Binding-site contacts:
Ligand atom C5 contacts residue MET33 of chain 14.B at 3.7 Å (hydrophobic).
Ligand atom C5 contacts residue VAL31 of chain 14.B at 4.2 Å (hydrophobic).
Ligand atom C6 contacts residue MET33 of chain 14.B at 3.5 Å (hydrophobic).
Ligand atom C6 contacts residue LEU24 of chain 14.B at 4.5 Å (hydrophobic).
Ligand atom C1 contacts residue ASN69 of chain 14.B at 2.7 Å.
Ligand atom C4 contacts residue VAL31 of chain 14.B at 3.8 Å (hydrophobic).
Ligand atom O1 contacts residue VAL31 of chain 14.B at 3.4 Å (h-bond).
Ligand atom C2 contacts residue VAL31 of chain 14.B at 4.0 Å (hydrophobic).
Ligand atom O1 contacts residue MET33 of chain 14.B at 3.9 Å.
Ligand atom O4 contacts residue NAG1 of chain 14.R at 3.0 Å.
Ligand atom C2 contacts residue ASN69 of chain 14.B at 4.2 Å.
Ligand atom C6 contacts residue ASN69 of chain 14.B at 4.4 Å.
Ligand atom C8 contacts residue ASN69 of chain 14.B at 3.4 Å.
Ligand atom C8 contacts residue SER70 of chain 14.B at 3.7 Å.
Ligand atom O3 contacts residue VAL31 of chain 14.B at 3.6 Å.
Ligand atom C5 contacts residue ASN69 of chain 14.B at 3.7 Å.
Ligand atom C1 contacts residue VAL31 of chain 14.B at 4.3 Å (hydrophobic).
Ligand atom C7 contacts residue ASN69 of chain 14.B at 3.8 Å.
Ligand atom O5 contacts residue ASN69 of chain 14.B at 2.8 Å (h-bond).
Ligand atom O6 contacts residue NAG1 of chain 14.R at 3.0 Å.
Ligand atom N2 contacts residue VAL31 of chain 14.B at 4.0 Å.
Ligand atom O1 contacts residue SER70 of chain 14.B at 4.2 Å.
Ligand atom O4 contacts residue VAL31 of chain 14.B at 3.3 Å.
Ligand atom O1 contacts residue ASN69 of chain 14.B at 2.1 Å (h-bond).
Ligand atom C7 contacts residue SER70 of chain 14.B at 4.4 Å.
Ligand atom C3 contacts residue NAG1 of chain 14.R at 3.7 Å.
Ligand atom O5 contacts residue MET33 of chain 14.B at 4.2 Å.
Ligand atom C4 contacts residue NAG1 of chain 14.R at 3.2 Å.
Ligand atom C6 contacts residue NAG1 of chain 14.R at 4.3 Å.
Ligand atom C5 contacts residue NAG1 of chain 14.R at 4.3 Å.
Ligand atom O3 contacts residue NAG1 of chain 14.R at 2.6 Å (h-bond).
Ligand atom N2 contacts residue ASN69 of chain 14.B at 4.3 Å.
Ligand atom C3 contacts residue VAL31 of chain 14.B at 3.0 Å (hydrophobic).
Ligand atom O7 contacts residue ASN69 of chain 14.B at 3.8 Å.
Ligand atom C8 contacts residue ARG57 of chain 14.B at 4.2 Å.

Sequence of chain 14.B:
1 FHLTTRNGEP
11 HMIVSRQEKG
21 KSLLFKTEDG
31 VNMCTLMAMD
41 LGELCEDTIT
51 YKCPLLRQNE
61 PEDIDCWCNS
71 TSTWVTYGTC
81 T

This small molecule binds to this protein.
Small molecule (SMILES): CC(=O)N[C@@H]1[C@@H](O)[C@H](O)[C@@H](CO)O[C@H]1O